Binding-site contacts:
Ligand atom OAK contacts residue ASN324 of chain 1.D at 3.8 Å.
Ligand atom OAL contacts residue SER234 of chain 1.D at 3.4 Å (h-bond).
Ligand atom OAL contacts residue SER235 of chain 1.D at 4.1 Å.
Ligand atom OAM contacts residue VAL148 of chain 1.D at 3.8 Å.
Ligand atom CAI contacts residue ASP144 of chain 1.D at 3.2 Å.
Ligand atom CAC contacts residue PHE321 of chain 1.D at 4.3 Å (hydrophobic).
Ligand atom NAN contacts residue ASN343 of chain 1.D at 3.4 Å (h-bond).
Ligand atom CAC contacts residue SER234 of chain 1.D at 4.4 Å.
Ligand atom OAK contacts residue SER234 of chain 1.D at 3.1 Å (h-bond).
Ligand atom CAG contacts residue TYR339 of chain 1.D at 3.9 Å (hydrophobic).
Ligand atom CAF contacts residue PHE320 of chain 1.D at 4.2 Å (hydrophobic).
Ligand atom CAD contacts residue ASN324 of chain 1.D at 4.2 Å.
Ligand atom CAO contacts residue ASP144 of chain 1.D at 3.4 Å.
Ligand atom OAM contacts residue ASN343 of chain 1.D at 4.2 Å.
Ligand atom NAN contacts residue ASP144 of chain 1.D at 2.5 Å (salt-bridge).
Ligand atom OAL contacts residue SER238 of chain 1.D at 3.2 Å (h-bond).
Ligand atom CAH contacts residue TYR339 of chain 1.D at 3.7 Å (hydrophobic).
Ligand atom CAO contacts residue ASN343 of chain 1.D at 4.0 Å.
Ligand atom OAM contacts residue TYR347 of chain 1.D at 4.4 Å.
Ligand atom CAG contacts residue PHE224 of chain 1.D at 3.6 Å (hydrophobic).
Ligand atom NAN contacts residue TYR347 of chain 1.D at 4.3 Å.
Ligand atom CAA contacts residue PHE320 of chain 1.D at 4.5 Å (hydrophobic).
Ligand atom OAM contacts residue ASP144 of chain 1.D at 2.5 Å (salt-bridge).
Ligand atom OAL contacts residue PHE321 of chain 1.D at 4.2 Å.
Ligand atom CAC contacts residue VAL145 of chain 1.D at 4.4 Å (hydrophobic).
Ligand atom CAI contacts residue ASN343 of chain 1.D at 4.2 Å.
Ligand atom CAH contacts residue PHE224 of chain 1.D at 3.6 Å (hydrophobic).
Ligand atom CAI contacts residue VAL145 of chain 1.D at 4.4 Å (hydrophobic).
Ligand atom CAB contacts residue VAL145 of chain 1.D at 4.5 Å (hydrophobic).
Ligand atom CAC contacts residue SER238 of chain 1.D at 4.1 Å.
Ligand atom CAJ contacts residue ASN343 of chain 1.D at 4.1 Å.
Ligand atom CAB contacts residue SER238 of chain 1.D at 4.3 Å.
Ligand atom CAB contacts residue PHE321 of chain 1.D at 4.1 Å (hydrophobic).
Ligand atom CAB contacts residue VAL148 of chain 1.D at 3.9 Å (hydrophobic).
Ligand atom CAA contacts residue VAL148 of chain 1.D at 3.7 Å (hydrophobic).
Ligand atom CAO contacts residue PHE224 of chain 1.D at 4.3 Å (hydrophobic).
Ligand atom CAJ contacts residue PHE320 of chain 1.D at 4.1 Å (hydrophobic).
Ligand atom CAJ contacts residue ASP144 of chain 1.D at 3.7 Å.
Ligand atom CAE contacts residue PHE320 of chain 1.D at 4.4 Å (hydrophobic).
Ligand atom CAD contacts residue SER234 of chain 1.D at 4.2 Å.

Sequence of chain 1.D:
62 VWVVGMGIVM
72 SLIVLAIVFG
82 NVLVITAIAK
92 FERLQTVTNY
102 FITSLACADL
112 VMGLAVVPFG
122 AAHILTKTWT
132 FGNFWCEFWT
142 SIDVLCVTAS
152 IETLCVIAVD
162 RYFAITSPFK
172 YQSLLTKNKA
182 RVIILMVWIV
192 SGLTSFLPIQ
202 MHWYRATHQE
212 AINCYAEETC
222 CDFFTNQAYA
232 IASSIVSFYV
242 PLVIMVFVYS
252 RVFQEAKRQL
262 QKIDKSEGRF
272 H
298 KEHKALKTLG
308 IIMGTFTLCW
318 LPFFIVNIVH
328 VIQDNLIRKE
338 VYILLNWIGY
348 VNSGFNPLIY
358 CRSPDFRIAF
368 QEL

This small molecule binds to this protein.
Small molecule (SMILES): CN[C@@H]1CCc2c(ccc(O)c2O)[C@H]1O